Sequence of chain 1.A:
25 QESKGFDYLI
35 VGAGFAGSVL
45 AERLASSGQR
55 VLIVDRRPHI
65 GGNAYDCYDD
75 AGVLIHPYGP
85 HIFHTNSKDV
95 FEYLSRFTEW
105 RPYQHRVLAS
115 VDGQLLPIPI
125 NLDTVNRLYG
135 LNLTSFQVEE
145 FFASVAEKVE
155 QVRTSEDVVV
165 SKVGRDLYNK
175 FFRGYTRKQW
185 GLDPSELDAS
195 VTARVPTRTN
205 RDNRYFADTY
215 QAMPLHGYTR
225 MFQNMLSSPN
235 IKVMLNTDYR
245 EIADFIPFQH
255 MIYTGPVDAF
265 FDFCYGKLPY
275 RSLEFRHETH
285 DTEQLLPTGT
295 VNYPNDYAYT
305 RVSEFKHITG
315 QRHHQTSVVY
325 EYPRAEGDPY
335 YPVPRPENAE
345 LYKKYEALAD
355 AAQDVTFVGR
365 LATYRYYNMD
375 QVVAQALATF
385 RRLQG

A protein and the small-molecule ligand that binds it are described below.
Small molecule (SMILES): O=c1ccn([C@@H]2O[C@H](CO[P](=O)(O)O[P](=O)(O)O[C@H]3O[C@H](CO)[C@H](O)[C@H](O)[C@H]3O)[C@@H](O)[C@H]2O)c(=O)[nH]1

Binding-site contacts:
Ligand atom C5' contacts residue ARG305 of chain 1.A at 3.2 Å.
Ligand atom O1A contacts residue TYR209 of chain 1.A at 2.5 Å (h-bond).
Ligand atom O1B contacts residue TYR335 of chain 1.A at 2.8 Å (h-bond).
Ligand atom O2 contacts residue THR180 of chain 1.A at 3.2 Å (h-bond).
Ligand atom O2' contacts residue FAD1 of chain 1.L at 3.5 Å.
Ligand atom O2 contacts residue PHE176 of chain 1.A at 3.2 Å.
Ligand atom O4' contacts residue FAD1 of chain 1.L at 2.8 Å (h-bond).
Ligand atom O3A contacts residue TYR370 of chain 1.A at 3.5 Å (h-bond).
Ligand atom O2B contacts residue ARG198 of chain 1.A at 3.3 Å (salt-bridge).
Ligand atom O4 contacts residue ASN296 of chain 1.A at 3.1 Å (h-bond).
Ligand atom PB contacts residue TYR370 of chain 1.A at 3.5 Å.
Ligand atom O3B contacts residue ARG305 of chain 1.A at 2.9 Å (salt-bridge).
Ligand atom C2 contacts residue PHE176 of chain 1.A at 3.6 Å (hydrophobic).
Ligand atom O2D contacts residue TRP184 of chain 1.A at 3.5 Å (h-bond).
Ligand atom C2D contacts residue THR180 of chain 1.A at 3.6 Å.
Ligand atom N3 contacts residue TYR179 of chain 1.A at 3.3 Å.
Ligand atom O2D contacts residue THR180 of chain 1.A at 3.0 Å (h-bond).
Ligand atom C5D contacts residue ARG198 of chain 1.A at 3.6 Å.
Ligand atom C5D contacts residue VAL195 of chain 1.A at 3.5 Å (hydrophobic).
Ligand atom O3D contacts residue TRP184 of chain 1.A at 3.0 Å (h-bond).
Ligand atom O2' contacts residue ARG198 of chain 1.A at 3.1 Å (salt-bridge).
Ligand atom N3 contacts residue PHE175 of chain 1.A at 2.9 Å (h-bond).
Ligand atom C1' contacts residue ARG305 of chain 1.A at 3.5 Å.
Ligand atom O2 contacts residue PHE175 of chain 1.A at 3.6 Å (h-bond).
Ligand atom O4' contacts residue PHE210 of chain 1.A at 3.1 Å.
Ligand atom O5' contacts residue FAD1 of chain 1.L at 3.5 Å (h-bond).
Ligand atom C5 contacts residue ASN296 of chain 1.A at 3.6 Å.
Ligand atom O5' contacts residue ARG305 of chain 1.A at 3.0 Å (salt-bridge).
Ligand atom O6' contacts residue HIS109 of chain 1.A at 3.2 Å (h-bond).
Ligand atom O2 contacts residue TYR179 of chain 1.A at 3.4 Å.
Ligand atom O6' contacts residue THR294 of chain 1.A at 3.3 Å (h-bond).
Ligand atom C2 contacts residue TYR179 of chain 1.A at 3.5 Å (hydrophobic).
Ligand atom C1' contacts residue FAD1 of chain 1.L at 3.3 Å.
Ligand atom C4D contacts residue VAL195 of chain 1.A at 3.4 Å (hydrophobic).
Ligand atom O1B contacts residue ARG305 of chain 1.A at 3.3 Å (salt-bridge).
Ligand atom O3' contacts residue PHE210 of chain 1.A at 3.2 Å.
Ligand atom O2A contacts residue ARG198 of chain 1.A at 2.9 Å (salt-bridge).
Ligand atom O2D contacts residue VAL195 of chain 1.A at 3.5 Å.
Ligand atom C2' contacts residue FAD1 of chain 1.L at 3.3 Å.
Ligand atom O2B contacts residue TYR370 of chain 1.A at 2.8 Å (h-bond).